This protein binds this small molecule.
Small molecule (SMILES): CC(=O)N[C@@H]1[C@@H](O)[C@H](O[C@@H]2O[C@H](CO[C@]3(C(=O)O)C[C@H](O)[C@@H](NC(C)=O)[C@H]([C@H](O)[C@H](O)CO)O3)[C@H](O)[C@H](O)[C@H]2O)[C@@H](CO)O[C@H]1O

Sequence of chain 3.G:
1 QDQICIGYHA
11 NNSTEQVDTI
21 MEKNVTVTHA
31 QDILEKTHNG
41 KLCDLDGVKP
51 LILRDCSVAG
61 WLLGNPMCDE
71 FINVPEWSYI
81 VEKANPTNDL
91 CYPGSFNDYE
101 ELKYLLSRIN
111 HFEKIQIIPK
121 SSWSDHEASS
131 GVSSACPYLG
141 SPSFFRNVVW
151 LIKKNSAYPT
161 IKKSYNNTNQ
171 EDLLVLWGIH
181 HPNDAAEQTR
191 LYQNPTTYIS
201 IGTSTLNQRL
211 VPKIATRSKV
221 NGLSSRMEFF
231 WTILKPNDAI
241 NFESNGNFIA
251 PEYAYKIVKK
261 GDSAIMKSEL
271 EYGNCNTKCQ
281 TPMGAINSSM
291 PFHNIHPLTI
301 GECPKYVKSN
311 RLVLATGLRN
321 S

Binding-site contacts:
Ligand atom C9 contacts residue TYR92 of chain 3.G at 3.5 Å (hydrophobic).
Ligand atom C7 contacts residue TRP150 of chain 3.G at 3.7 Å (hydrophobic).
Ligand atom C4 contacts residue VAL132 of chain 3.G at 3.5 Å (hydrophobic).
Ligand atom C8 contacts residue TRP150 of chain 3.G at 4.0 Å (hydrophobic).
Ligand atom O10 contacts residue LEU191 of chain 3.G at 3.7 Å.
Ligand atom O9 contacts residue GLU187 of chain 3.G at 2.7 Å (salt-bridge).
Ligand atom C11 contacts residue GLY131 of chain 3.G at 4.0 Å.
Ligand atom C8 contacts residue TYR92 of chain 3.G at 3.8 Å (hydrophobic).
Ligand atom N5 contacts residue TRP150 of chain 3.G at 3.9 Å.
Ligand atom C11 contacts residue VAL132 of chain 3.G at 4.0 Å (hydrophobic).
Ligand atom O9 contacts residue HIS180 of chain 3.G at 3.2 Å (h-bond).
Ligand atom C10 contacts residue TRP150 of chain 3.G at 3.8 Å (hydrophobic).
Ligand atom C9 contacts residue SER225 of chain 3.G at 3.9 Å.
Ligand atom O4 contacts residue LEU223 of chain 3.G at 3.7 Å.
Ligand atom O8 contacts residue TYR92 of chain 3.G at 2.9 Å (h-bond).
Ligand atom O4 contacts residue VAL132 of chain 3.G at 3.9 Å.
Ligand atom C1 contacts residue SER133 of chain 3.G at 3.7 Å.
Ligand atom O1A contacts residue SER133 of chain 3.G at 2.7 Å (h-bond).
Ligand atom O1A contacts residue SER134 of chain 3.G at 3.5 Å (h-bond).
Ligand atom C9 contacts residue HIS180 of chain 3.G at 4.0 Å.
Ligand atom O4 contacts residue GLY222 of chain 3.G at 3.3 Å (h-bond).
Ligand atom C10 contacts residue VAL132 of chain 3.G at 3.8 Å (hydrophobic).
Ligand atom C11 contacts residue ILE152 of chain 3.G at 4.0 Å (hydrophobic).
Ligand atom C11 contacts residue SER130 of chain 3.G at 3.1 Å.
Ligand atom O1B contacts residue SER134 of chain 3.G at 2.7 Å (h-bond).
Ligand atom O1B contacts residue SER133 of chain 3.G at 3.6 Å.
Ligand atom O8 contacts residue LEU223 of chain 3.G at 3.5 Å.
Ligand atom O9 contacts residue TYR92 of chain 3.G at 2.6 Å (h-bond).
Ligand atom C10 contacts residue SER130 of chain 3.G at 4.0 Å.
Ligand atom C11 contacts residue TRP150 of chain 3.G at 3.7 Å (hydrophobic).
Ligand atom C1 contacts residue SER134 of chain 3.G at 3.5 Å.
Ligand atom N5 contacts residue VAL132 of chain 3.G at 2.7 Å (h-bond).
Ligand atom O1A contacts residue LEU223 of chain 3.G at 3.7 Å.
Ligand atom O8 contacts residue TRP150 of chain 3.G at 3.8 Å.
Ligand atom O9 contacts residue SER225 of chain 3.G at 2.6 Å (h-bond).
Ligand atom C9 contacts residue GLU187 of chain 3.G at 3.1 Å.
Ligand atom C5 contacts residue VAL132 of chain 3.G at 3.6 Å (hydrophobic).
Ligand atom O7 contacts residue ARG190 of chain 3.G at 3.1 Å (salt-bridge).
Ligand atom O3 contacts residue GLY222 of chain 3.G at 3.9 Å.
Ligand atom C9 contacts residue TRP150 of chain 3.G at 4.0 Å (hydrophobic).